Sequence of chain 1.A:
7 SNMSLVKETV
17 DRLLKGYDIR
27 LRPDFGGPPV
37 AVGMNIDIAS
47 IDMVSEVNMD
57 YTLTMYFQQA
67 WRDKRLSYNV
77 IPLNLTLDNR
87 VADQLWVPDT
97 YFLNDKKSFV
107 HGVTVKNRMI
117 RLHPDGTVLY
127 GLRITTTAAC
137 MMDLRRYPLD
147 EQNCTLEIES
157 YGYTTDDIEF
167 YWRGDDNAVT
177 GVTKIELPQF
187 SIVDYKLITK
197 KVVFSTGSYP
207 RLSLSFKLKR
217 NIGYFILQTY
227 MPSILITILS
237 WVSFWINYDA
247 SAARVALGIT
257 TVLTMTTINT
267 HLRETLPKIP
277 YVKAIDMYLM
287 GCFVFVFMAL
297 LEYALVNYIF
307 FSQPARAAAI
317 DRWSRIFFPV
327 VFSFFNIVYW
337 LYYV

Binding-site contacts:
Ligand atom C1 contacts residue ASN80 of chain 1.A at 1.4 Å.
Ligand atom C8 contacts residue PRO78 of chain 1.A at 4.3 Å (hydrophobic).
Ligand atom N2 contacts residue ASN80 of chain 1.A at 2.9 Å (h-bond).
Ligand atom C2 contacts residue ASN80 of chain 1.A at 2.4 Å.
Ligand atom C1 contacts residue HIS119 of chain 1.A at 4.0 Å.
Ligand atom C6 contacts residue HIS119 of chain 1.A at 4.1 Å.
Ligand atom C4 contacts residue ASN80 of chain 1.A at 4.2 Å.
Ligand atom C7 contacts residue ASN80 of chain 1.A at 3.6 Å.
Ligand atom C3 contacts residue ASN80 of chain 1.A at 3.8 Å.
Ligand atom O7 contacts residue ASN80 of chain 1.A at 3.8 Å.
Ligand atom C5 contacts residue HIS119 of chain 1.A at 4.1 Å.
Ligand atom O5 contacts residue HIS119 of chain 1.A at 3.5 Å.
Ligand atom C5 contacts residue ASN80 of chain 1.A at 3.6 Å.
Ligand atom O5 contacts residue ASN80 of chain 1.A at 2.3 Å (h-bond).

The small molecule below binds the protein below.
Small molecule (SMILES): CC(=O)N[C@@H]1[C@@H](O)[C@H](O)[C@@H](CO)O[C@H]1O